Sequence of chain 1.B:
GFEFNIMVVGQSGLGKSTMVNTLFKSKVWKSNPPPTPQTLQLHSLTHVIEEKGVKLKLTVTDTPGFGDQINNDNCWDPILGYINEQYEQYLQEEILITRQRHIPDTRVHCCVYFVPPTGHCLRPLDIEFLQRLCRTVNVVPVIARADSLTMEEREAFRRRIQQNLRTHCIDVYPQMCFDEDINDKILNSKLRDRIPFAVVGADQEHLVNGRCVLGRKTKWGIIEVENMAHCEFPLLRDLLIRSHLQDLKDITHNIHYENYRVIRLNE

Binding-site contacts:
Ligand atom C8 contacts residue THR39 of chain 1.B at 3.5 Å.
Ligand atom O2B contacts residue LYS37 of chain 1.B at 2.8 Å (salt-bridge).
Ligand atom N3 contacts residue ARG170 of chain 1.B at 3.0 Å (salt-bridge).
Ligand atom O1A contacts residue LYS37 of chain 1.B at 3.5 Å (salt-bridge).
Ligand atom N1 contacts residue ASP172 of chain 1.B at 2.7 Å (salt-bridge).
Ligand atom O2' contacts residue ARG241 of chain 1.B at 2.9 Å (salt-bridge).
Ligand atom O2G contacts residue GLY90 of chain 1.B at 3.1 Å (h-bond).
Ligand atom N3B contacts residue MG1 of chain 1.H at 3.3 Å.
Ligand atom O2B contacts residue GLY34 of chain 1.B at 3.4 Å (h-bond).
Ligand atom O1A contacts residue SER38 of chain 1.B at 3.2 Å (h-bond).
Ligand atom O1B contacts residue SER38 of chain 1.B at 3.0 Å (h-bond).
Ligand atom PG contacts residue MG1 of chain 1.H at 3.0 Å.
Ligand atom C2 contacts residue ARG170 of chain 1.B at 3.4 Å.
Ligand atom O2G contacts residue SER33 of chain 1.B at 3.4 Å.
Ligand atom N7 contacts residue ARG241 of chain 1.B at 3.6 Å (salt-bridge).
Ligand atom C2 contacts residue ASP172 of chain 1.B at 3.4 Å.
Ligand atom N9 contacts residue ARG241 of chain 1.B at 3.5 Å (salt-bridge).
Ligand atom O6 contacts residue VAL225 of chain 1.B at 3.1 Å.
Ligand atom N2 contacts residue ASP172 of chain 1.B at 2.6 Å (salt-bridge).
Ligand atom O1G contacts residue MG1 of chain 1.H at 2.0 Å.
Ligand atom PB contacts residue LYS37 of chain 1.B at 3.5 Å.
Ligand atom C4 contacts residue ARG241 of chain 1.B at 3.4 Å.
Ligand atom C5 contacts residue ARG170 of chain 1.B at 3.5 Å.
Ligand atom PB contacts residue MG1 of chain 1.H at 3.2 Å.
Ligand atom O1G contacts residue THR64 of chain 1.B at 2.9 Å (h-bond).
Ligand atom O2G contacts residue LYS37 of chain 1.B at 2.5 Å (salt-bridge).
Ligand atom O3A contacts residue GLY36 of chain 1.B at 3.0 Å (h-bond).
Ligand atom O3G contacts residue GLN63 of chain 1.B at 3.4 Å.
Ligand atom N3B contacts residue GLY34 of chain 1.B at 3.0 Å (h-bond).
Ligand atom C4 contacts residue ARG170 of chain 1.B at 3.4 Å.
Ligand atom C8 contacts residue GLY36 of chain 1.B at 3.6 Å.
Ligand atom O1A contacts residue THR39 of chain 1.B at 2.9 Å (h-bond).
Ligand atom O2B contacts residue LEU35 of chain 1.B at 3.0 Å (h-bond).
Ligand atom O6 contacts residue GLY226 of chain 1.B at 2.8 Å (h-bond).
Ligand atom C6 contacts residue ARG170 of chain 1.B at 3.6 Å.
Ligand atom O1B contacts residue MG1 of chain 1.H at 2.1 Å.
Ligand atom O1A contacts residue GLY36 of chain 1.B at 3.1 Å.
Ligand atom O2B contacts residue GLY36 of chain 1.B at 3.1 Å (h-bond).
Ligand atom O3G contacts residue SER33 of chain 1.B at 2.7 Å (h-bond).
Ligand atom O4' contacts residue ARG170 of chain 1.B at 3.4 Å.

A small-molecule ligand and the protein it binds are described below.
Small molecule (SMILES): Nc1nc2c(ncn2[C@@H]2O[C@H](CO[P](=O)(O)O[P](=O)(O)NP(=O)(O)O)[C@@H](O)[C@H]2O)c(=O)[nH]1